Sequence of chain 2.A:
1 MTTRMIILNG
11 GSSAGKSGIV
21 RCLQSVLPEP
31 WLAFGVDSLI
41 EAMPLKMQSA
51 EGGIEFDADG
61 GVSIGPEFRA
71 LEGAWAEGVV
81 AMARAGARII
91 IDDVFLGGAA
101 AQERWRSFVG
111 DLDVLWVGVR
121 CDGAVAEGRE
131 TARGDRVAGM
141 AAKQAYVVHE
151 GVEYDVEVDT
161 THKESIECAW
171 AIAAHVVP

This small molecule binds to this protein.
Small molecule (SMILES): CC(=O)N[C@H](CO)[C@H](O)c1ccc([N+](=O)[O-])cc1

Binding-site contacts:
Ligand atom C3 contacts residue VAL62 of chain 2.A at 4.0 Å (hydrophobic).
Ligand atom O2 contacts residue ASP37 of chain 2.A at 3.1 Å (salt-bridge).
Ligand atom C5 contacts residue VAL94 of chain 2.A at 3.7 Å (hydrophobic).
Ligand atom C50 contacts residue GLN144 of chain 2.A at 4.0 Å.
Ligand atom C2 contacts residue PHE56 of chain 2.A at 4.0 Å (hydrophobic).
Ligand atom O1 contacts residue ARG136 of chain 2.A at 3.4 Å.
Ligand atom C6 contacts residue VAL94 of chain 2.A at 3.9 Å (hydrophobic).
Ligand atom C22 contacts residue MET140 of chain 2.A at 3.5 Å (hydrophobic).
Ligand atom N4 contacts residue LEU96 of chain 2.A at 3.9 Å.
Ligand atom O6 contacts residue PHE68 of chain 2.A at 3.8 Å.
Ligand atom C50 contacts residue VAL62 of chain 2.A at 3.9 Å (hydrophobic).
Ligand atom C21 contacts residue ASP37 of chain 2.A at 3.9 Å.
Ligand atom C2 contacts residue ILE54 of chain 2.A at 4.1 Å (hydrophobic).
Ligand atom C11 contacts residue PHE56 of chain 2.A at 4.0 Å (hydrophobic).
Ligand atom C12 contacts residue ASP37 of chain 2.A at 3.1 Å.
Ligand atom N4 contacts residue ILE64 of chain 2.A at 4.1 Å.
Ligand atom O4 contacts residue VAL62 of chain 2.A at 4.0 Å.
Ligand atom C50 contacts residue MET140 of chain 2.A at 3.6 Å (hydrophobic).
Ligand atom O5 contacts residue VAL36 of chain 2.A at 3.7 Å.
Ligand atom O1 contacts residue MET140 of chain 2.A at 3.9 Å.
Ligand atom N2 contacts residue ASP37 of chain 2.A at 3.2 Å (salt-bridge).
Ligand atom O4 contacts residue MET140 of chain 2.A at 3.1 Å.
Ligand atom C5 contacts residue LEU96 of chain 2.A at 3.6 Å (hydrophobic).
Ligand atom N4 contacts residue VAL36 of chain 2.A at 3.5 Å.
Ligand atom C4 contacts residue VAL36 of chain 2.A at 3.7 Å (hydrophobic).
Ligand atom C4 contacts residue LEU96 of chain 2.A at 4.0 Å (hydrophobic).
Ligand atom O2 contacts residue ARG136 of chain 2.A at 4.0 Å.
Ligand atom C2 contacts residue VAL62 of chain 2.A at 4.0 Å (hydrophobic).
Ligand atom O5 contacts residue LEU96 of chain 2.A at 4.0 Å.
Ligand atom C1 contacts residue VAL62 of chain 2.A at 4.0 Å (hydrophobic).
Ligand atom O6 contacts residue ILE64 of chain 2.A at 3.0 Å.
Ligand atom O4 contacts residue GLN144 of chain 2.A at 2.9 Å (h-bond).
Ligand atom C3 contacts residue ILE54 of chain 2.A at 3.7 Å (hydrophobic).
Ligand atom C11 contacts residue ASP37 of chain 2.A at 3.4 Å.
Ligand atom O5 contacts residue VAL94 of chain 2.A at 3.3 Å (h-bond).
Ligand atom C3 contacts residue VAL36 of chain 2.A at 3.7 Å (hydrophobic).
Ligand atom O2 contacts residue SER12 of chain 2.A at 4.1 Å.
Ligand atom O6 contacts residue VAL36 of chain 2.A at 3.9 Å.
Ligand atom C6 contacts residue GLN144 of chain 2.A at 3.5 Å.
Ligand atom O4 contacts residue SER12 of chain 2.A at 4.1 Å.